Binding-site contacts:
Ligand atom O5' contacts residue GLN510 of chain 1.C at 3.9 Å.
Ligand atom O2' contacts residue MG1 of chain 1.J at 3.5 Å.
Ligand atom OP1 contacts residue LEU533 of chain 1.C at 3.5 Å.
Ligand atom C5' contacts residue GLN510 of chain 1.C at 3.4 Å.
Ligand atom C5' contacts residue ARG322 of chain 1.D at 3.1 Å.
Ligand atom OP1 contacts residue GLN688 of chain 1.C at 3.2 Å (h-bond).
Ligand atom OP1 contacts residue MET685 of chain 1.C at 3.4 Å.
Ligand atom C4' contacts residue GLN510 of chain 1.C at 4.0 Å.
Ligand atom C4' contacts residue ARG322 of chain 1.D at 3.4 Å.
Ligand atom O2' contacts residue GLN510 of chain 1.C at 3.6 Å.
Ligand atom C4' contacts residue GLN510 of chain 1.C at 3.9 Å.
Ligand atom C4' contacts residue LYS325 of chain 1.D at 3.7 Å.
Ligand atom C5' contacts residue LYS325 of chain 1.D at 3.7 Å.
Ligand atom O3' contacts residue MG1 of chain 1.J at 3.5 Å.
Ligand atom C4' contacts residue MG1 of chain 1.J at 3.7 Å.
Ligand atom O3' contacts residue LYS1073 of chain 1.C at 3.7 Å.
Ligand atom P contacts residue GLN688 of chain 1.C at 3.9 Å.
Ligand atom P contacts residue GLN510 of chain 1.C at 3.5 Å.
Ligand atom OP1 contacts residue LYS1073 of chain 1.C at 3.3 Å.
Ligand atom O3' contacts residue ARG529 of chain 1.C at 3.4 Å (salt-bridge).
Ligand atom P contacts residue GLU565 of chain 1.C at 3.4 Å.
Ligand atom O3' contacts residue GLN688 of chain 1.C at 3.3 Å (h-bond).
Ligand atom C5' contacts residue LYS1073 of chain 1.C at 3.5 Å.
Ligand atom O4' contacts residue GLN513 of chain 1.C at 3.3 Å (h-bond).
Ligand atom C1' contacts residue GLN513 of chain 1.C at 3.9 Å.
Ligand atom O3' contacts residue GLN510 of chain 1.C at 3.1 Å (h-bond).
Ligand atom O2' contacts residue ARG322 of chain 1.D at 3.6 Å.
Ligand atom C5' contacts residue GLN513 of chain 1.C at 4.0 Å.
Ligand atom O3' contacts residue ASP460 of chain 1.D at 3.5 Å (salt-bridge).
Ligand atom OP1 contacts residue GLN510 of chain 1.C at 2.9 Å (h-bond).
Ligand atom OP1 contacts residue GLU565 of chain 1.C at 2.8 Å (salt-bridge).
Ligand atom C4' contacts residue PRO251 of chain 1.D at 3.8 Å (hydrophobic).
Ligand atom O4' contacts residue VAL253 of chain 1.D at 4.0 Å.
Ligand atom O2' contacts residue ASP516 of chain 1.C at 4.0 Å.
Ligand atom O2' contacts residue GLN513 of chain 1.C at 2.8 Å.
Ligand atom P contacts residue ARG529 of chain 1.C at 3.9 Å.
Ligand atom C3' contacts residue MG1 of chain 1.J at 4.1 Å.
Ligand atom OP2 contacts residue GLU565 of chain 1.C at 3.0 Å (salt-bridge).
Ligand atom OP1 contacts residue ARG529 of chain 1.C at 3.2 Å (salt-bridge).
Ligand atom C4' contacts residue GLN513 of chain 1.C at 3.9 Å.

Sequence of chain 1.D:
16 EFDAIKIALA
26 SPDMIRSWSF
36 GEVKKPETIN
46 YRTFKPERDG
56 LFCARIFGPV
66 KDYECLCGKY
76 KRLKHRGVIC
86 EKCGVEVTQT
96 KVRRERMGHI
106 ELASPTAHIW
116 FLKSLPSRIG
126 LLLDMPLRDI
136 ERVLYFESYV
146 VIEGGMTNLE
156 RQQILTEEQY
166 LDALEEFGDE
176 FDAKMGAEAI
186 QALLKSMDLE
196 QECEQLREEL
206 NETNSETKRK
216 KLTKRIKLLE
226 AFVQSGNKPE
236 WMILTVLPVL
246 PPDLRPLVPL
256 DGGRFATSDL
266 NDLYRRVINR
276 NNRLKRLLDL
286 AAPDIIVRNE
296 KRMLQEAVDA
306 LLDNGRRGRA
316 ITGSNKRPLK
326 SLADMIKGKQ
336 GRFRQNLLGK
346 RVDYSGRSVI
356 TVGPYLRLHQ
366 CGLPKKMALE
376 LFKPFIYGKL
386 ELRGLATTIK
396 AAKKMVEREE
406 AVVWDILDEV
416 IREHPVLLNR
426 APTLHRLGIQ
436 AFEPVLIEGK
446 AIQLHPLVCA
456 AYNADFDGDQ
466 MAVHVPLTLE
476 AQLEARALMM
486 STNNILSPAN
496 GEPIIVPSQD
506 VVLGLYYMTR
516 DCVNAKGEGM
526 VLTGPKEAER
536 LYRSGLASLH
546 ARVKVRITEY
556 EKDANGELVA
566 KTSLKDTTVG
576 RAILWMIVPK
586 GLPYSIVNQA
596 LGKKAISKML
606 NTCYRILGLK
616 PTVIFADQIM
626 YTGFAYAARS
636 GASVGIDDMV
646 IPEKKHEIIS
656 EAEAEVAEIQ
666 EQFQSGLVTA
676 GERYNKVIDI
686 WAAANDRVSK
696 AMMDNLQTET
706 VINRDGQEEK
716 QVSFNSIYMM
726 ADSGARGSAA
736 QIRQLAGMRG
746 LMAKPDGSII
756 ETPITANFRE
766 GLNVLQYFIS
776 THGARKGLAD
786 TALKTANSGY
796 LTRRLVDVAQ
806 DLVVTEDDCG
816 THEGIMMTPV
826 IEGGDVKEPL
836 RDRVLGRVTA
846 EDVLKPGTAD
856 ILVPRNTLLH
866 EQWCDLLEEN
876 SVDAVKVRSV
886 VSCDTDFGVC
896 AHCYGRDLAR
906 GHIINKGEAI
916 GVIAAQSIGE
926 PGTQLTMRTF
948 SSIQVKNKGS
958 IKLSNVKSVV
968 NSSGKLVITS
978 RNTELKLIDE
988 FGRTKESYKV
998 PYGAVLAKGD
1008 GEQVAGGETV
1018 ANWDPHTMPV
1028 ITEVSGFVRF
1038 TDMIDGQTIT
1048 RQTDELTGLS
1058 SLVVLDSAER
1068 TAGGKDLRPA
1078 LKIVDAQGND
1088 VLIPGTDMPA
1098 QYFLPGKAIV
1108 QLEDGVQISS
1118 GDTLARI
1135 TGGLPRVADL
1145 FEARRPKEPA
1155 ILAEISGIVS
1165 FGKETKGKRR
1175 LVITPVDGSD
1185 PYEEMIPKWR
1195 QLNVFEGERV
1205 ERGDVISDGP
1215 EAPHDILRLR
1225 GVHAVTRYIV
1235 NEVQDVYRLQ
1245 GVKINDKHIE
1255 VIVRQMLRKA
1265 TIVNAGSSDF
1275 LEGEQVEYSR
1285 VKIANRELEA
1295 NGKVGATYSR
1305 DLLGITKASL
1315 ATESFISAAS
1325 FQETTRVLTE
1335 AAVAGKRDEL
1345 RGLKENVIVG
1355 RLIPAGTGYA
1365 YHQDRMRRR

A small-molecule ligand and the protein it binds are described below.
Small molecule (SMILES): Nc1ccn([C@@H]2O[C@H](CO[P](=O)(O)O[C@H]3[C@@H](O)[C@H](n4cnc5c(N)ncnc54)O[C@@H]3CO[P](=O)(O)O[C@H]3[C@@H](O)[C@H](n4cnc5c(=O)nc(N)[nH]c54)O[C@@H]3CO[P](=O)(O)O[C@H]3[C@@H](O)[C@H](n4cnc5c(=O)nc(N)[nH]c54)O[C@@H]3CO[P](=O)(O)O[C@H]3[C@@H](O)[C@H](n4ccc(N)nc4=O)O[C@@H]3CO[P](=O)(O)O[C@H]3[C@@H](O)[C@H](n4ccc(N)nc4=O)O[C@@H]3COP(=O)=O)[C@@H](O[P](=O)(O)OC[C@H]3O[C@@H](n4cnc5c(N)ncnc54)[C@H](O)[C@@H]3O[P](=O)(O)OC[C@H]3O[C@@H](n4cnc5c(N)ncnc54)[C@H](O)[C@@H]3O[P](=O)(O)OC[C@H]3O[C@@H](n4ccc(=O)[nH]c4=O)[C@H](O)[C@@H]3O)[C@H]2O)c(=O)n1

Sequence of chain 1.C:
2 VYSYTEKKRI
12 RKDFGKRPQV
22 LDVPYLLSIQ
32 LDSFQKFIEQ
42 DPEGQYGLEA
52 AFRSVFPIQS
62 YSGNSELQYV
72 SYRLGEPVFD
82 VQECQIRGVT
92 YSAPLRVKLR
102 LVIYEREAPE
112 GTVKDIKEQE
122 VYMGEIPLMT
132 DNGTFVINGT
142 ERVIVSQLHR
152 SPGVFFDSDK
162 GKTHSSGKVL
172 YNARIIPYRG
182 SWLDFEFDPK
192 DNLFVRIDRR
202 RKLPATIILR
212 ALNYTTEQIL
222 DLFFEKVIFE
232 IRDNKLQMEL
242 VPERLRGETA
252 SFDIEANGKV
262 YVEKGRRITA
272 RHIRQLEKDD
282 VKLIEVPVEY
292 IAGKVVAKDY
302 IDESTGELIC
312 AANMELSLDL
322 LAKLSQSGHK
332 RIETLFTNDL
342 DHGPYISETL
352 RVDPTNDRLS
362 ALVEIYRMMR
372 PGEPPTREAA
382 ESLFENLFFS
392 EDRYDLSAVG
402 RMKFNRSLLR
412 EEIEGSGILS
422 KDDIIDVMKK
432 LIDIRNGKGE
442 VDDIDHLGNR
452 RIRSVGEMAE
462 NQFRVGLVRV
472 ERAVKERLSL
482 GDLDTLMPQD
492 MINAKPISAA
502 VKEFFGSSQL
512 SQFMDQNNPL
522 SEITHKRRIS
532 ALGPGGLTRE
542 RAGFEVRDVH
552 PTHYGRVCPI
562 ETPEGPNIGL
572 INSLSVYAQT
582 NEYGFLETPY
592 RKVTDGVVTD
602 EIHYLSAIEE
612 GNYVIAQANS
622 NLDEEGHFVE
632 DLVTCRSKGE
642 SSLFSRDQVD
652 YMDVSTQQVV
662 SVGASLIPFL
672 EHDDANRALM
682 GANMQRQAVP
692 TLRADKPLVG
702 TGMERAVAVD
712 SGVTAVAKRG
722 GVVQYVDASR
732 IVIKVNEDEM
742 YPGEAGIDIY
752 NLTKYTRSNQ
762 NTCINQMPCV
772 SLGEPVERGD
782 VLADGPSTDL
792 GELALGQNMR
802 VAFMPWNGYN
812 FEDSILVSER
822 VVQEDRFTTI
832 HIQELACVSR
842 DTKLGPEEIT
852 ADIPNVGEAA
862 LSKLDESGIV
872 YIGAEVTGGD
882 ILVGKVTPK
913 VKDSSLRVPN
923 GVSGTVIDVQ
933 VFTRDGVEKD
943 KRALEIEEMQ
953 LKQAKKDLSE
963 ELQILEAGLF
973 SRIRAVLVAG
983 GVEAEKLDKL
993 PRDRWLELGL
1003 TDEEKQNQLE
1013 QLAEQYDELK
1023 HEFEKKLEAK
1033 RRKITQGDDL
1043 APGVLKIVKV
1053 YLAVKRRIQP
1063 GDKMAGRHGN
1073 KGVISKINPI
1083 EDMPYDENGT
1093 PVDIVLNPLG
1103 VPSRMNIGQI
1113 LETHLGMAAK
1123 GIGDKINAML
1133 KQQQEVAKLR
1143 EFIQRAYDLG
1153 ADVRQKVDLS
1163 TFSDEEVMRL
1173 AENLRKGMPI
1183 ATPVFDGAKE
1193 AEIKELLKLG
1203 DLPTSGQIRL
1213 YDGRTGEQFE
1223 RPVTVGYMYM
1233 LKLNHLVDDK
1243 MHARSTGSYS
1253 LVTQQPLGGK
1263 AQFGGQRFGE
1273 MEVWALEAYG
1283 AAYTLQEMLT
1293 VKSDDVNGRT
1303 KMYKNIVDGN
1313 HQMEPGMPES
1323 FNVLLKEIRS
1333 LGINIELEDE